The protein below binds the small molecule below.
Small molecule (SMILES): N[C@@H](Cc1c[nH]c2ccccc12)C(=O)O

Sequence of chain 1.T:
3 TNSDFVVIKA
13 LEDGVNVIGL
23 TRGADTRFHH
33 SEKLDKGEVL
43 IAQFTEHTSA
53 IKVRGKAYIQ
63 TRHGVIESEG

Sequence of chain 1.U:
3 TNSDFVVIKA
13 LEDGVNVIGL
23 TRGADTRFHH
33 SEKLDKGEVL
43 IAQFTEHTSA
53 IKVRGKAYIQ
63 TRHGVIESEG

Binding-site contacts:
Ligand atom N contacts residue ASP27 of chain 1.U at 3.0 Å (salt-bridge).
Ligand atom OXT contacts residue GLY25 of chain 1.U at 3.9 Å.
Ligand atom NE1 contacts residue ALA44 of chain 1.T at 3.7 Å.
Ligand atom CG contacts residue SER51 of chain 1.U at 3.9 Å.
Ligand atom O contacts residue THR23 of chain 1.U at 4.0 Å.
Ligand atom CD1 contacts residue THR47 of chain 1.T at 3.8 Å.
Ligand atom OXT contacts residue THR47 of chain 1.T at 2.6 Å (h-bond).
Ligand atom C contacts residue THR47 of chain 1.T at 3.5 Å.
Ligand atom OXT contacts residue HIS49 of chain 1.T at 3.8 Å.
Ligand atom CE3 contacts residue HIS32 of chain 1.T at 4.0 Å.
Ligand atom C contacts residue SER51 of chain 1.U at 3.6 Å.
Ligand atom CZ2 contacts residue ILE53 of chain 1.T at 3.9 Å (hydrophobic).
Ligand atom N contacts residue THR28 of chain 1.U at 2.9 Å (h-bond).
Ligand atom CB contacts residue THR23 of chain 1.U at 3.8 Å.
Ligand atom CD1 contacts residue GLN45 of chain 1.T at 3.5 Å.
Ligand atom CA contacts residue GLY25 of chain 1.U at 3.5 Å.
Ligand atom CE2 contacts residue GLN45 of chain 1.T at 3.9 Å.
Ligand atom CZ3 contacts residue GLY21 of chain 1.T at 3.6 Å.
Ligand atom O contacts residue GLY25 of chain 1.U at 3.0 Å (h-bond).
Ligand atom O contacts residue SER51 of chain 1.U at 2.9 Å (h-bond).
Ligand atom N contacts residue GLY25 of chain 1.U at 2.7 Å (h-bond).
Ligand atom O contacts residue ARG24 of chain 1.U at 3.5 Å.
Ligand atom NE1 contacts residue GLN45 of chain 1.T at 2.8 Å (h-bond).
Ligand atom N contacts residue ARG24 of chain 1.U at 4.0 Å.
Ligand atom CD1 contacts residue SER51 of chain 1.U at 3.6 Å.
Ligand atom CZ3 contacts residue HIS32 of chain 1.T at 4.0 Å.
Ligand atom OXT contacts residue HIS31 of chain 1.T at 3.9 Å.
Ligand atom OXT contacts residue THR50 of chain 1.T at 3.1 Å (h-bond).
Ligand atom C contacts residue GLY25 of chain 1.U at 3.4 Å.
Ligand atom CA contacts residue THR23 of chain 1.U at 3.8 Å.
Ligand atom CE2 contacts residue ALA44 of chain 1.T at 3.9 Å (hydrophobic).
Ligand atom CA contacts residue SER51 of chain 1.U at 4.0 Å.
Ligand atom CH2 contacts residue GLY21 of chain 1.T at 3.5 Å.
Ligand atom O contacts residue THR47 of chain 1.T at 3.6 Å.
Ligand atom CB contacts residue THR28 of chain 1.U at 3.5 Å.
Ligand atom CZ2 contacts residue ALA44 of chain 1.T at 3.8 Å (hydrophobic).
Ligand atom CZ2 contacts residue THR50 of chain 1.T at 4.0 Å.
Ligand atom N contacts residue THR23 of chain 1.U at 2.8 Å (h-bond).
Ligand atom CB contacts residue SER51 of chain 1.U at 3.5 Å.
Ligand atom CA contacts residue THR28 of chain 1.U at 3.2 Å.